Sequence of chain 1.A:
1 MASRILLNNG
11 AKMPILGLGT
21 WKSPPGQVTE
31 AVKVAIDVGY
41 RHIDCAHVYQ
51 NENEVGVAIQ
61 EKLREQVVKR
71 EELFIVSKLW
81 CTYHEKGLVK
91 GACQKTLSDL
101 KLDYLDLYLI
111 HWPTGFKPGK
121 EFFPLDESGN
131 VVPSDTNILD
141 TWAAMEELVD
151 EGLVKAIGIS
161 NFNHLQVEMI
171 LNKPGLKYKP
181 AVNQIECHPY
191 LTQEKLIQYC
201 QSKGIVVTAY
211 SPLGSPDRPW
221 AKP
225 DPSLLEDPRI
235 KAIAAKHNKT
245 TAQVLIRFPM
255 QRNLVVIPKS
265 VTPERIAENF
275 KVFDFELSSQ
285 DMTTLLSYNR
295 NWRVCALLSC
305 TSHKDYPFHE

Binding-site contacts:
Ligand atom C28 contacts residue TRP112 of chain 1.A at 3.4 Å (hydrophobic).
Ligand atom C29 contacts residue PHE123 of chain 1.A at 3.8 Å (hydrophobic).
Ligand atom C4 contacts residue TRP21 of chain 1.A at 3.8 Å (hydrophobic).
Ligand atom O33 contacts residue HIS111 of chain 1.A at 2.7 Å (h-bond).
Ligand atom BR8 contacts residue THR114 of chain 1.A at 3.0 Å.
Ligand atom F9 contacts residue TRP21 of chain 1.A at 3.9 Å.
Ligand atom C28 contacts residue LEU301 of chain 1.A at 3.9 Å (hydrophobic).
Ligand atom C29 contacts residue TRP112 of chain 1.A at 3.6 Å (hydrophobic).
Ligand atom O33 contacts residue TYR49 of chain 1.A at 2.7 Å (h-bond).
Ligand atom C27 contacts residue LEU301 of chain 1.A at 3.5 Å (hydrophobic).
Ligand atom C25 contacts residue TRP112 of chain 1.A at 3.4 Å (hydrophobic).
Ligand atom C13 contacts residue TRP112 of chain 1.A at 3.7 Å (hydrophobic).
Ligand atom F14 contacts residue ALA300 of chain 1.A at 3.0 Å.
Ligand atom C2 contacts residue TYR49 of chain 1.A at 3.8 Å (hydrophobic).
Ligand atom F14 contacts residue CYS299 of chain 1.A at 3.6 Å.
Ligand atom F14 contacts residue TRP112 of chain 1.A at 3.2 Å.
Ligand atom O34 contacts residue NDP1 of chain 1.B at 3.6 Å (h-bond).
Ligand atom C24 contacts residue LEU301 of chain 1.A at 3.9 Å (hydrophobic).
Ligand atom BR8 contacts residue TRP112 of chain 1.A at 3.8 Å.
Ligand atom C27 contacts residue TRP112 of chain 1.A at 3.3 Å (hydrophobic).
Ligand atom C26 contacts residue TRP112 of chain 1.A at 3.5 Å (hydrophobic).
Ligand atom C32 contacts residue TYR49 of chain 1.A at 3.9 Å (hydrophobic).
Ligand atom F9 contacts residue VAL48 of chain 1.A at 3.0 Å.
Ligand atom O34 contacts residue TRP112 of chain 1.A at 3.1 Å (h-bond).
Ligand atom C3 contacts residue PHE123 of chain 1.A at 3.7 Å (hydrophobic).
Ligand atom C20 contacts residue TRP21 of chain 1.A at 3.5 Å (hydrophobic).
Ligand atom C32 contacts residue HIS111 of chain 1.A at 3.4 Å.
Ligand atom C24 contacts residue TRP112 of chain 1.A at 3.4 Å (hydrophobic).
Ligand atom C26 contacts residue PHE123 of chain 1.A at 3.8 Å (hydrophobic).
Ligand atom C5 contacts residue TRP21 of chain 1.A at 3.8 Å (hydrophobic).
Ligand atom O33 contacts residue NDP1 of chain 1.B at 3.0 Å.
Ligand atom O34 contacts residue HIS111 of chain 1.A at 3.4 Å (h-bond).
Ligand atom BR8 contacts residue CYS304 of chain 1.A at 3.9 Å.
Ligand atom C20 contacts residue NDP1 of chain 1.B at 3.6 Å.
Ligand atom F9 contacts residue TYR49 of chain 1.A at 3.5 Å.
Ligand atom O15 contacts residue TRP21 of chain 1.A at 3.3 Å.
Ligand atom S16 contacts residue TRP220 of chain 1.A at 3.9 Å.
Ligand atom C32 contacts residue NDP1 of chain 1.B at 3.4 Å.
Ligand atom F14 contacts residue LEU301 of chain 1.A at 3.3 Å.
Ligand atom C2 contacts residue TRP21 of chain 1.A at 3.1 Å (hydrophobic).

A small-molecule ligand and the protein it binds are described below.
Small molecule (SMILES): O=C(O)COc1cc(F)ccc1C(=S)NCc1ccc(Br)cc1F